The small molecule below binds the protein below.
Small molecule (SMILES): N[C@H](Cc1c[nH]c2ccccc12)C(=O)O

Sequence of chain 1.D:
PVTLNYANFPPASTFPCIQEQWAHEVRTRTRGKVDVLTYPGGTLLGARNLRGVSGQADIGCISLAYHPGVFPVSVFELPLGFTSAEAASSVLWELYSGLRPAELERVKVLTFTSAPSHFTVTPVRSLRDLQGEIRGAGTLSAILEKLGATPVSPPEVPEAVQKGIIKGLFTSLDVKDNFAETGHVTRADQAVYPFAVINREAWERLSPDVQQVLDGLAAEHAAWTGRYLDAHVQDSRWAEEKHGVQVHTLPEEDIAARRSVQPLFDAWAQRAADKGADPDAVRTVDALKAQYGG

Binding-site contacts:
Ligand atom CB contacts residue PHE209 of chain 1.D at 3.6 Å (hydrophobic).
Ligand atom OXT contacts residue MSE165 of chain 1.D at 3.7 Å.
Ligand atom CZ2 contacts residue THR16 of chain 1.D at 3.8 Å.
Ligand atom CE2 contacts residue PHE17 of chain 1.D at 3.7 Å (hydrophobic).
Ligand atom CZ3 contacts residue MSE165 of chain 1.D at 3.7 Å.
Ligand atom CG contacts residue THR182 of chain 1.D at 3.8 Å.
Ligand atom O contacts residue PHE209 of chain 1.D at 3.4 Å.
Ligand atom N contacts residue THR182 of chain 1.D at 2.8 Å (h-bond).
Ligand atom O contacts residue SER68 of chain 1.D at 2.8 Å (h-bond).
Ligand atom O contacts residue TYR71 of chain 1.D at 3.1 Å (h-bond).
Ligand atom CH2 contacts residue PRO18 of chain 1.D at 3.8 Å (hydrophobic).
Ligand atom CD1 contacts residue PHE17 of chain 1.D at 3.6 Å (hydrophobic).
Ligand atom CB contacts residue TYR207 of chain 1.D at 3.5 Å (hydrophobic).
Ligand atom CG contacts residue MSE165 of chain 1.D at 3.6 Å.
Ligand atom N contacts residue ARG144 of chain 1.D at 3.1 Å (salt-bridge).
Ligand atom NE1 contacts residue VAL186 of chain 1.D at 3.6 Å.
Ligand atom CE2 contacts residue MSE165 of chain 1.D at 3.8 Å.
Ligand atom NE1 contacts residue ASP185 of chain 1.D at 3.0 Å (salt-bridge).
Ligand atom CD1 contacts residue SER183 of chain 1.D at 3.5 Å.
Ligand atom C contacts residue ARG144 of chain 1.D at 3.8 Å.
Ligand atom CA contacts residue MSE165 of chain 1.D at 3.8 Å.
Ligand atom CB contacts residue THR182 of chain 1.D at 3.7 Å.
Ligand atom CD1 contacts residue THR182 of chain 1.D at 3.5 Å.
Ligand atom CE3 contacts residue PHE209 of chain 1.D at 3.7 Å (hydrophobic).
Ligand atom CH2 contacts residue THR16 of chain 1.D at 3.8 Å.
Ligand atom CE3 contacts residue MSE165 of chain 1.D at 3.9 Å.
Ligand atom CD2 contacts residue MSE165 of chain 1.D at 3.5 Å.
Ligand atom O contacts residue TYR207 of chain 1.D at 3.7 Å.
Ligand atom CE2 contacts residue ASP185 of chain 1.D at 3.8 Å.
Ligand atom N contacts residue TYR207 of chain 1.D at 3.6 Å.
Ligand atom OXT contacts residue ARG144 of chain 1.D at 2.6 Å (salt-bridge).
Ligand atom NE1 contacts residue PHE17 of chain 1.D at 3.4 Å.
Ligand atom C contacts residue TYR71 of chain 1.D at 3.1 Å (hydrophobic).
Ligand atom CH2 contacts residue PRO12 of chain 1.D at 3.7 Å (hydrophobic).
Ligand atom CA contacts residue THR182 of chain 1.D at 3.6 Å.
Ligand atom C contacts residue TYR207 of chain 1.D at 3.5 Å (hydrophobic).
Ligand atom OXT contacts residue TYR71 of chain 1.D at 2.4 Å (h-bond).
Ligand atom CZ2 contacts residue PRO18 of chain 1.D at 3.8 Å (hydrophobic).
Ligand atom CA contacts residue TYR207 of chain 1.D at 3.2 Å (hydrophobic).
Ligand atom N contacts residue MSE165 of chain 1.D at 2.8 Å.